Binding-site contacts:
Ligand atom C11 contacts residue GLN71 of chain 1.C at 4.4 Å.
Ligand atom C08 contacts residue LEU74 of chain 1.C at 3.8 Å (hydrophobic).
Ligand atom C08 contacts residue LEU73 of chain 1.C at 4.2 Å (hydrophobic).
Ligand atom C08 contacts residue GLY70 of chain 1.C at 4.4 Å.
Ligand atom C07 contacts residue LEU37 of chain 1.C at 3.6 Å (hydrophobic).
Ligand atom C06 contacts residue GLY72 of chain 1.C at 3.5 Å.
Ligand atom C08 contacts residue GLY72 of chain 1.C at 3.5 Å.
Ligand atom C12 contacts residue ALA35 of chain 1.C at 3.7 Å (hydrophobic).
Ligand atom C14 contacts residue GLY9 of chain 1.C at 4.1 Å.
Ligand atom C09 contacts residue GLY70 of chain 1.C at 3.5 Å.
Ligand atom C06 contacts residue LEU37 of chain 1.C at 3.9 Å (hydrophobic).
Ligand atom C09 contacts residue PHE77 of chain 1.C at 4.0 Å (hydrophobic).
Ligand atom C06 contacts residue LEU74 of chain 1.C at 3.8 Å (hydrophobic).
Ligand atom C14 contacts residue LEU37 of chain 1.C at 3.8 Å (hydrophobic).
Ligand atom C11 contacts residue GLY70 of chain 1.C at 3.7 Å.
Ligand atom C14 contacts residue PRO8 of chain 1.C at 3.9 Å (hydrophobic).
Ligand atom F10 contacts residue GLY70 of chain 1.C at 3.1 Å.
Ligand atom C05 contacts residue LEU37 of chain 1.C at 4.2 Å (hydrophobic).
Ligand atom C11 contacts residue LEU37 of chain 1.C at 4.3 Å (hydrophobic).
Ligand atom C11 contacts residue PHE77 of chain 1.C at 4.0 Å (hydrophobic).
Ligand atom C11 contacts residue ALA35 of chain 1.C at 3.9 Å (hydrophobic).
Ligand atom C08 contacts residue GLN71 of chain 1.C at 4.0 Å.
Ligand atom C04 contacts residue PRO8 of chain 1.C at 4.4 Å (hydrophobic).
Ligand atom F10 contacts residue GLN71 of chain 1.C at 3.1 Å.
Ligand atom O01 contacts residue LYS88 of chain 1.C at 4.2 Å.
Ligand atom C12 contacts residue GLY70 of chain 1.C at 4.4 Å.
Ligand atom C13 contacts residue LEU37 of chain 1.C at 3.7 Å (hydrophobic).
Ligand atom C12 contacts residue LEU37 of chain 1.C at 3.8 Å (hydrophobic).
Ligand atom C04 contacts residue LEU37 of chain 1.C at 4.3 Å (hydrophobic).
Ligand atom C07 contacts residue GLY72 of chain 1.C at 4.0 Å.
Ligand atom C07 contacts residue LEU74 of chain 1.C at 4.0 Å (hydrophobic).
Ligand atom C09 contacts residue GLN71 of chain 1.C at 3.7 Å.
Ligand atom C11 contacts residue VAL36 of chain 1.C at 4.2 Å (hydrophobic).
Ligand atom C13 contacts residue LEU74 of chain 1.C at 4.1 Å (hydrophobic).
Ligand atom C12 contacts residue LEU74 of chain 1.C at 4.3 Å (hydrophobic).
Ligand atom O03 contacts residue GLY9 of chain 1.C at 3.7 Å.
Ligand atom F10 contacts residue PHE77 of chain 1.C at 3.3 Å.
Ligand atom C08 contacts residue LEU37 of chain 1.C at 4.1 Å (hydrophobic).
Ligand atom C05 contacts residue LEU74 of chain 1.C at 4.2 Å (hydrophobic).
Ligand atom C12 contacts residue VAL36 of chain 1.C at 4.0 Å (hydrophobic).

The small molecule below binds the protein below.
Small molecule (SMILES): O=C(O)c1ccc2cc(F)ccc2c1

Sequence of chain 1.C:
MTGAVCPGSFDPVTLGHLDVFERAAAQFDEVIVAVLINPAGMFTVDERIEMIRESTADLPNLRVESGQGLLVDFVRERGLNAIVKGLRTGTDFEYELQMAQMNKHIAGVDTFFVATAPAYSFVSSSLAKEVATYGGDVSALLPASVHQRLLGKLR